The protein below binds the small molecule below.
Small molecule (SMILES): CC(=O)N[C@H]1[C@H](O[C@H]2[C@H](O)[C@@H](NC(C)=O)CO[C@@H]2CO)O[C@H](CO)[C@@H](O)[C@@H]1O

Sequence of chain 1.E:
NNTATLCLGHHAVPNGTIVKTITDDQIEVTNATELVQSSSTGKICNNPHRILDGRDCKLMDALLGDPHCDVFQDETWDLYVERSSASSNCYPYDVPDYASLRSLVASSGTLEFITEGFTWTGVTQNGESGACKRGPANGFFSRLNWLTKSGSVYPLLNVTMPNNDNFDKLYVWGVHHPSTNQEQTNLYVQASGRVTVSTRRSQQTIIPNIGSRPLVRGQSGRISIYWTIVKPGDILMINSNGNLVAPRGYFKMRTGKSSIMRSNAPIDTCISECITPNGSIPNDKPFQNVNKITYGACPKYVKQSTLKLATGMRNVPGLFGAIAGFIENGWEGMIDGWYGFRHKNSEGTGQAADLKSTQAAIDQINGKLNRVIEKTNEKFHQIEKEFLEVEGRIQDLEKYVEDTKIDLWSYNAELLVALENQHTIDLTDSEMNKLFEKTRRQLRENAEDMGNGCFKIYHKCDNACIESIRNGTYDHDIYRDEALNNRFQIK

Binding-site contacts:
Ligand atom O7 contacts residue ASN31 of chain 1.E at 3.7 Å.
Ligand atom C8 contacts residue ILE378 of chain 1.E at 4.4 Å (hydrophobic).
Ligand atom C7 contacts residue ASN31 of chain 1.E at 3.4 Å.
Ligand atom C6 contacts residue THR311 of chain 1.E at 3.8 Å.
Ligand atom C1 contacts residue ASN31 of chain 1.E at 1.4 Å.
Ligand atom O6 contacts residue LEU374 of chain 1.E at 3.1 Å.
Ligand atom C2 contacts residue ASN31 of chain 1.E at 2.4 Å.
Ligand atom O5 contacts residue ASN31 of chain 1.E at 2.3 Å (h-bond).
Ligand atom C4 contacts residue ASN31 of chain 1.E at 4.2 Å.
Ligand atom C6 contacts residue THR33 of chain 1.E at 4.3 Å.
Ligand atom C5 contacts residue THR311 of chain 1.E at 4.2 Å.
Ligand atom C5 contacts residue ASN31 of chain 1.E at 3.6 Å.
Ligand atom C8 contacts residue ASN31 of chain 1.E at 4.5 Å.
Ligand atom C3 contacts residue ASN31 of chain 1.E at 3.8 Å.
Ligand atom C6 contacts residue LEU374 of chain 1.E at 4.0 Å (hydrophobic).
Ligand atom N2 contacts residue ASN31 of chain 1.E at 2.8 Å (h-bond).
Ligand atom C1 contacts residue THR311 of chain 1.E at 3.7 Å.
Ligand atom C8 contacts residue THR33 of chain 1.E at 3.5 Å.
Ligand atom O6 contacts residue THR311 of chain 1.E at 3.8 Å.
Ligand atom O5 contacts residue ALA32 of chain 1.E at 4.2 Å.
Ligand atom O5 contacts residue THR311 of chain 1.E at 3.0 Å (h-bond).